A protein and the small-molecule ligand that binds it are described below.
Small molecule (SMILES): c1cc(-c2cnn3cc(-c4ccc(N5CCNCC5)cc4)cnc23)c2cccnc2c1

Sequence of chain 1.B:
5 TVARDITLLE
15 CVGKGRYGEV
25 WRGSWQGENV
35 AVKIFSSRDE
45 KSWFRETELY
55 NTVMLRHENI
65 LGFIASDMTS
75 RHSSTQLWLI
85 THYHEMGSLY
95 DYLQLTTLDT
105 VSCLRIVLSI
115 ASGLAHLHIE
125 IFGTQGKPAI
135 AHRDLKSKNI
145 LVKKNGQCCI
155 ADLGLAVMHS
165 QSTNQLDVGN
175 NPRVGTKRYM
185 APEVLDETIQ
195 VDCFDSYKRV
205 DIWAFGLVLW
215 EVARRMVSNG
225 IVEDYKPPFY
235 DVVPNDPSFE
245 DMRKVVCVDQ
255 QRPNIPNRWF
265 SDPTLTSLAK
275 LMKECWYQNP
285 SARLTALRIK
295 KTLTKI

Binding-site contacts:
Ligand atom C21 contacts residue HIS88 of chain 1.B at 3.3 Å.
Ligand atom C23 contacts residue LEU65 of chain 1.B at 3.6 Å (hydrophobic).
Ligand atom C09 contacts residue VAL16 of chain 1.B at 3.8 Å (hydrophobic).
Ligand atom C09 contacts residue ASP95 of chain 1.B at 3.6 Å.
Ligand atom C08 contacts residue GLY91 of chain 1.B at 3.6 Å.
Ligand atom C21 contacts residue LEU145 of chain 1.B at 3.6 Å (hydrophobic).
Ligand atom C08 contacts residue ASP95 of chain 1.B at 3.5 Å.
Ligand atom C30 contacts residue ALA155 of chain 1.B at 3.8 Å (hydrophobic).
Ligand atom C11 contacts residue GLY91 of chain 1.B at 3.6 Å.
Ligand atom C10 contacts residue GLY91 of chain 1.B at 3.5 Å.
Ligand atom C09 contacts residue GLY91 of chain 1.B at 3.5 Å.
Ligand atom C11 contacts residue HIS88 of chain 1.B at 3.5 Å.
Ligand atom C12 contacts residue GLU89 of chain 1.B at 3.4 Å.
Ligand atom C11 contacts residue TYR87 of chain 1.B at 3.3 Å (hydrophobic).
Ligand atom N20 contacts residue LEU145 of chain 1.B at 3.4 Å.
Ligand atom C23 contacts residue THR85 of chain 1.B at 3.3 Å.
Ligand atom C30 contacts residue ASN143 of chain 1.B at 3.5 Å.
Ligand atom C12 contacts residue GLY91 of chain 1.B at 3.7 Å.
Ligand atom C21 contacts residue TYR87 of chain 1.B at 3.8 Å (hydrophobic).
Ligand atom C16 contacts residue VAL24 of chain 1.B at 3.8 Å (hydrophobic).
Ligand atom N19 contacts residue HIS86 of chain 1.B at 3.8 Å.
Ligand atom C23 contacts residue ALA35 of chain 1.B at 3.7 Å (hydrophobic).
Ligand atom C10 contacts residue VAL16 of chain 1.B at 3.8 Å (hydrophobic).
Ligand atom C14 contacts residue VAL16 of chain 1.B at 3.5 Å (hydrophobic).
Ligand atom C29 contacts residue LYS142 of chain 1.B at 3.7 Å.
Ligand atom C24 contacts residue THR85 of chain 1.B at 3.7 Å.
Ligand atom C16 contacts residue LEU145 of chain 1.B at 3.6 Å (hydrophobic).
Ligand atom N19 contacts residue HIS88 of chain 1.B at 3.3 Å (h-bond).
Ligand atom N15 contacts residue VAL24 of chain 1.B at 3.5 Å.
Ligand atom C18 contacts residue HIS86 of chain 1.B at 3.5 Å.
Ligand atom C18 contacts residue ALA35 of chain 1.B at 3.6 Å (hydrophobic).
Ligand atom C25 contacts residue LYS37 of chain 1.B at 3.8 Å.
Ligand atom C18 contacts residue LEU145 of chain 1.B at 3.7 Å (hydrophobic).
Ligand atom C24 contacts residue LEU65 of chain 1.B at 3.6 Å (hydrophobic).
Ligand atom N19 contacts residue LEU145 of chain 1.B at 3.6 Å.
Ligand atom C13 contacts residue VAL16 of chain 1.B at 3.6 Å (hydrophobic).
Ligand atom C04 contacts residue GLU89 of chain 1.B at 3.5 Å.
Ligand atom C12 contacts residue TYR87 of chain 1.B at 3.6 Å (hydrophobic).
Ligand atom C07 contacts residue GLY91 of chain 1.B at 3.8 Å.
Ligand atom C04 contacts residue MET90 of chain 1.B at 3.8 Å (hydrophobic).